Sequence of chain 1.A:
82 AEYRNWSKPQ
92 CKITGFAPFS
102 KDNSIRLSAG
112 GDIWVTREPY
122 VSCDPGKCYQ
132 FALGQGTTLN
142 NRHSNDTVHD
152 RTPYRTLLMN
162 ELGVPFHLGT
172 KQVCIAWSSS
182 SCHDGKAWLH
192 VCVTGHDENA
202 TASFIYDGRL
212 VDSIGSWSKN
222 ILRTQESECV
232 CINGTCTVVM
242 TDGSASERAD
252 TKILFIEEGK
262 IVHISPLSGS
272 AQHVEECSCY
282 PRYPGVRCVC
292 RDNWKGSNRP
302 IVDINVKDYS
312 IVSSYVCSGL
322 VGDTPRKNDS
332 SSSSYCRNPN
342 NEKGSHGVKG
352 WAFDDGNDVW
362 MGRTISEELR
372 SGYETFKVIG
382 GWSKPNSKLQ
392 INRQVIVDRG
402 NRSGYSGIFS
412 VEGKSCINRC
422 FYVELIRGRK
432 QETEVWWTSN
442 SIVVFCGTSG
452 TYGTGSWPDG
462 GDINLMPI

Binding-site contacts:
Ligand atom O7 contacts residue ASN146 of chain 1.A at 3.8 Å.
Ligand atom C1 contacts residue TRP437 of chain 1.A at 3.8 Å (hydrophobic).
Ligand atom C2 contacts residue TRP437 of chain 1.A at 4.2 Å (hydrophobic).
Ligand atom O5 contacts residue TRP437 of chain 1.A at 4.4 Å.
Ligand atom C8 contacts residue ASN146 of chain 1.A at 4.5 Å.
Ligand atom O3 contacts residue TRP437 of chain 1.A at 4.2 Å.
Ligand atom C7 contacts residue ARG143 of chain 1.A at 4.0 Å.
Ligand atom O4 contacts residue TRP437 of chain 1.A at 3.9 Å.
Ligand atom N2 contacts residue ASN146 of chain 1.A at 2.8 Å (h-bond).
Ligand atom O5 contacts residue ASN146 of chain 1.A at 2.4 Å (h-bond).
Ligand atom C3 contacts residue ASN146 of chain 1.A at 3.8 Å.
Ligand atom C7 contacts residue TRP437 of chain 1.A at 4.4 Å (hydrophobic).
Ligand atom C2 contacts residue ASN146 of chain 1.A at 2.4 Å.
Ligand atom C3 contacts residue TRP437 of chain 1.A at 3.8 Å (hydrophobic).
Ligand atom O7 contacts residue TRP437 of chain 1.A at 4.2 Å.
Ligand atom O7 contacts residue ARG143 of chain 1.A at 3.8 Å.
Ligand atom C5 contacts residue ASN146 of chain 1.A at 3.7 Å.
Ligand atom C7 contacts residue ASN146 of chain 1.A at 3.5 Å.
Ligand atom C8 contacts residue ARG143 of chain 1.A at 3.1 Å.
Ligand atom N2 contacts residue TRP437 of chain 1.A at 3.7 Å.
Ligand atom C4 contacts residue ASN146 of chain 1.A at 4.3 Å.
Ligand atom C4 contacts residue TRP437 of chain 1.A at 4.4 Å (hydrophobic).
Ligand atom C1 contacts residue ASN146 of chain 1.A at 1.4 Å.
Ligand atom C5 contacts residue TRP437 of chain 1.A at 4.5 Å (hydrophobic).

A protein and the small-molecule ligand that binds it are described below.
Small molecule (SMILES): CC(=O)N[C@H]1CO[C@H](CO)[C@@H](O[C@H]2O[C@H](CO)[C@@H](O)[C@H](O)[C@@H]2O)[C@@H]1O